A small-molecule ligand and the protein it binds are described below.
Small molecule (SMILES): CC(=O)N[C@H]1[C@H](O[C@H]2[C@H](O)[C@@H](NC(C)=O)CO[C@@H]2CO)O[C@H](CO)[C@@H](O)[C@@H]1O

Sequence of chain 1.A:
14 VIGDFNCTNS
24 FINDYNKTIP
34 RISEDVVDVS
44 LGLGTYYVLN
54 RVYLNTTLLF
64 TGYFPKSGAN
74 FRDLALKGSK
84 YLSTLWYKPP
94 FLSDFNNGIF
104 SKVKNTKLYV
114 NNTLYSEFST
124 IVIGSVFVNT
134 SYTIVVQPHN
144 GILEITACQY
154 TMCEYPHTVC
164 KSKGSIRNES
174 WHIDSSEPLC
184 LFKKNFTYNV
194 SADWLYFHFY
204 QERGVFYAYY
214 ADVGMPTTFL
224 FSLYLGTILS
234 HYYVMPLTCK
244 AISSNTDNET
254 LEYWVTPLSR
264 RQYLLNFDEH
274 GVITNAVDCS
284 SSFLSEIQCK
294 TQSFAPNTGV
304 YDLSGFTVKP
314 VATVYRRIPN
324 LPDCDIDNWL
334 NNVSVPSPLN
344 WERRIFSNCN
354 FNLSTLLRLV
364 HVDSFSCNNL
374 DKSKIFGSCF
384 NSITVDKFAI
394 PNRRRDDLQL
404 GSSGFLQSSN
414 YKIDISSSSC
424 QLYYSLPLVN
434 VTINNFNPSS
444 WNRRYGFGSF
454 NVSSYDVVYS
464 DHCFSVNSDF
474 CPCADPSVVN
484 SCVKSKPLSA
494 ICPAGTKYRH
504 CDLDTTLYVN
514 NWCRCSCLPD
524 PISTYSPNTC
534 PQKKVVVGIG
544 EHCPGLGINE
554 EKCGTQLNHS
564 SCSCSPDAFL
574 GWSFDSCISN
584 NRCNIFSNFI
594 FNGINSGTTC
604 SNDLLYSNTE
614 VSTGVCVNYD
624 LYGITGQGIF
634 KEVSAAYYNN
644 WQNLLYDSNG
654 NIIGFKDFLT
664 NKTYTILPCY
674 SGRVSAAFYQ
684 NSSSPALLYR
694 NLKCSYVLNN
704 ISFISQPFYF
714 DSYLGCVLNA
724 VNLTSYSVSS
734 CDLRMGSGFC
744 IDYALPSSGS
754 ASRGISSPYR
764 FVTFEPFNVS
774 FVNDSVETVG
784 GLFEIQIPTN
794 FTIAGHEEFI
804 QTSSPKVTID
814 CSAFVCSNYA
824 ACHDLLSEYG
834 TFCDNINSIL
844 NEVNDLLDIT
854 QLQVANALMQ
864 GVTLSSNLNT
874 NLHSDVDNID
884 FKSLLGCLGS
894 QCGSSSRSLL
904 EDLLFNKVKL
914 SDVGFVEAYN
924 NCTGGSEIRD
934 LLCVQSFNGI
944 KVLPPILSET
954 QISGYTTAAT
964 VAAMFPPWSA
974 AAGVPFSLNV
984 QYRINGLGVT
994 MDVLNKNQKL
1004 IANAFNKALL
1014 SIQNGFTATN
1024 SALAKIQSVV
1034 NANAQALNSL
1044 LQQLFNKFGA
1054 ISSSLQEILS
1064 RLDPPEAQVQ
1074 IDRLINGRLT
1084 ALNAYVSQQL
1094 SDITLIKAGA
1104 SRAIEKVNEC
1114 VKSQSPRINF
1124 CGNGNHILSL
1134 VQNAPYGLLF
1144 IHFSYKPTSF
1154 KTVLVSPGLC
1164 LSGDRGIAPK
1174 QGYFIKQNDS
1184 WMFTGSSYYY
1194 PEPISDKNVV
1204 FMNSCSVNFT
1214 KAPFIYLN

Binding-site contacts:
Ligand atom C2 contacts residue ASN664 of chain 1.A at 2.5 Å.
Ligand atom C8 contacts residue ASN643 of chain 1.A at 4.3 Å.
Ligand atom C8 contacts residue LEU662 of chain 1.A at 3.3 Å (hydrophobic).
Ligand atom C5 contacts residue ASN664 of chain 1.A at 3.7 Å.
Ligand atom N2 contacts residue ASN664 of chain 1.A at 2.9 Å (h-bond).
Ligand atom C3 contacts residue ASN664 of chain 1.A at 3.8 Å.
Ligand atom O5 contacts residue ASN664 of chain 1.A at 2.4 Å (h-bond).
Ligand atom C1 contacts residue ASN664 of chain 1.A at 1.4 Å.
Ligand atom C7 contacts residue ASN664 of chain 1.A at 3.9 Å.
Ligand atom O7 contacts residue ASN664 of chain 1.A at 4.4 Å.
Ligand atom C4 contacts residue ASN664 of chain 1.A at 4.3 Å.